Sequence of chain 1.A:
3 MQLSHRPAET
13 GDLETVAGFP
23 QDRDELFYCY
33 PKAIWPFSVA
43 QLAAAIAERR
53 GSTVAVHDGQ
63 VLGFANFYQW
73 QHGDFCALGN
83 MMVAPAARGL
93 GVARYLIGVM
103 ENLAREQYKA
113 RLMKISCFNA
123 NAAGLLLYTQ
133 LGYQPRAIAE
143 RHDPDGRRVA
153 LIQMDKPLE

The small molecule below binds the protein below.
Small molecule (SMILES): CO[C@@]1(NC(=O)CSCC#N)C(=O)N2C(C(=O)O)=C(CSc3nnnn3C)CS[C@@H]21

Binding-site contacts:
Ligand atom N2 contacts residue TYR30 of chain 1.A at 3.7 Å.
Ligand atom O4 contacts residue ARG51 of chain 1.A at 3.0 Å (salt-bridge).
Ligand atom O5 contacts residue ARG51 of chain 1.A at 2.8 Å (salt-bridge).
Ligand atom N2 contacts residue ASN82 of chain 1.A at 3.5 Å (h-bond).
Ligand atom O5 contacts residue TYR32 of chain 1.A at 3.8 Å.
Ligand atom C3 contacts residue TYR30 of chain 1.A at 3.3 Å (hydrophobic).
Ligand atom C5 contacts residue PRO33 of chain 1.A at 3.7 Å (hydrophobic).
Ligand atom N2 contacts residue MET83 of chain 1.A at 3.6 Å (h-bond).
Ligand atom C9 contacts residue ARG143 of chain 1.A at 3.7 Å.
Ligand atom C1 contacts residue LEU80 of chain 1.A at 3.2 Å (hydrophobic).
Ligand atom O4 contacts residue TYR70 of chain 1.A at 3.6 Å.
Ligand atom O4 contacts residue GLY81 of chain 1.A at 3.3 Å.
Ligand atom S2 contacts residue ARG143 of chain 1.A at 3.7 Å.
Ligand atom O4 contacts residue CYS31 of chain 1.A at 3.4 Å (h-bond).
Ligand atom O1 contacts residue TYR70 of chain 1.A at 3.7 Å.
Ligand atom S2 contacts residue PRO33 of chain 1.A at 3.7 Å.
Ligand atom C15 contacts residue CYS31 of chain 1.A at 3.7 Å (hydrophobic).
Ligand atom N7 contacts residue PRO33 of chain 1.A at 3.5 Å (h-bond).
Ligand atom O3 contacts residue TYR70 of chain 1.A at 3.3 Å.
Ligand atom N2 contacts residue CYS31 of chain 1.A at 3.5 Å.
Ligand atom C11 contacts residue SO41 of chain 1.C at 3.1 Å.
Ligand atom N3 contacts residue MET83 of chain 1.A at 2.8 Å (h-bond).
Ligand atom O5 contacts residue PRO33 of chain 1.A at 3.4 Å.
Ligand atom O1 contacts residue ARG51 of chain 1.A at 3.6 Å (salt-bridge).
Ligand atom O2 contacts residue ARG143 of chain 1.A at 2.9 Å (salt-bridge).
Ligand atom C3 contacts residue CYS31 of chain 1.A at 3.7 Å (hydrophobic).
Ligand atom C2 contacts residue GLY81 of chain 1.A at 3.8 Å.
Ligand atom C8 contacts residue TYR70 of chain 1.A at 3.7 Å (hydrophobic).
Ligand atom C15 contacts residue ARG51 of chain 1.A at 3.4 Å.
Ligand atom C1 contacts residue ILE117 of chain 1.A at 3.2 Å (hydrophobic).
Ligand atom O4 contacts residue ASN82 of chain 1.A at 3.1 Å (h-bond).
Ligand atom C6 contacts residue TYR70 of chain 1.A at 3.5 Å (hydrophobic).
Ligand atom S1 contacts residue SER118 of chain 1.A at 3.0 Å (h-bond).
Ligand atom C1 contacts residue SER118 of chain 1.A at 3.6 Å.
Ligand atom N5 contacts residue TYR70 of chain 1.A at 3.6 Å.
Ligand atom N4 contacts residue MET83 of chain 1.A at 3.2 Å.
Ligand atom N7 contacts residue LYS34 of chain 1.A at 3.5 Å (salt-bridge).
Ligand atom N3 contacts residue ASN82 of chain 1.A at 3.6 Å.
Ligand atom N1 contacts residue LEU80 of chain 1.A at 3.5 Å (h-bond).
Ligand atom C10 contacts residue ARG143 of chain 1.A at 3.7 Å.